The small molecule below binds the protein below.
Small molecule (SMILES): COc1cc(-c2ccc(=O)[nH]n2)ccc1OC(F)F

Binding-site contacts:
Ligand atom C7 contacts residue TYR95 of chain 1.A at 3.3 Å (hydrophobic).
Ligand atom O1 contacts residue HIS100 of chain 1.A at 3.1 Å (h-bond).
Ligand atom C19 contacts residue ILE272 of chain 1.A at 3.8 Å (hydrophobic).
Ligand atom C19 contacts residue ASN257 of chain 1.A at 3.5 Å.
Ligand atom N3 contacts residue HIS96 of chain 1.A at 2.5 Å (h-bond).
Ligand atom O18 contacts residue GLN305 of chain 1.A at 3.3 Å (h-bond).
Ligand atom F16 contacts residue PHE308 of chain 1.A at 3.6 Å.
Ligand atom O1 contacts residue ZN1 of chain 1.C at 2.2 Å.
Ligand atom C5 contacts residue TYR95 of chain 1.A at 3.8 Å (hydrophobic).
Ligand atom C14 contacts residue GLN305 of chain 1.A at 3.2 Å.
Ligand atom C14 contacts residue PHE308 of chain 1.A at 3.6 Å (hydrophobic).
Ligand atom C7 contacts residue HIS100 of chain 1.A at 3.7 Å.
Ligand atom O1 contacts residue ASP254 of chain 1.A at 3.1 Å (salt-bridge).
Ligand atom C7 contacts residue ASP254 of chain 1.A at 3.2 Å.
Ligand atom N4 contacts residue ILE272 of chain 1.A at 3.8 Å.
Ligand atom C12 contacts residue PHE276 of chain 1.A at 3.8 Å (hydrophobic).
Ligand atom F17 contacts residue GLN305 of chain 1.A at 3.2 Å.
Ligand atom C11 contacts residue PHE308 of chain 1.A at 3.7 Å (hydrophobic).
Ligand atom N4 contacts residue HIS96 of chain 1.A at 3.4 Å (h-bond).
Ligand atom C2 contacts residue HIS100 of chain 1.A at 3.8 Å.
Ligand atom O15 contacts residue PHE308 of chain 1.A at 3.7 Å.
Ligand atom O1 contacts residue HIS96 of chain 1.A at 3.2 Å (h-bond).
Ligand atom N3 contacts residue TYR95 of chain 1.A at 3.5 Å.
Ligand atom C2 contacts residue TYR95 of chain 1.A at 3.5 Å (hydrophobic).
Ligand atom C2 contacts residue ZN1 of chain 1.C at 3.2 Å.
Ligand atom F17 contacts residue MET293 of chain 1.A at 3.2 Å.
Ligand atom N4 contacts residue TYR95 of chain 1.A at 3.8 Å.
Ligand atom C6 contacts residue TYR95 of chain 1.A at 3.2 Å (hydrophobic).
Ligand atom O18 contacts residue PHE308 of chain 1.A at 3.5 Å.
Ligand atom C10 contacts residue PHE308 of chain 1.A at 3.4 Å (hydrophobic).
Ligand atom O1 contacts residue ASP137 of chain 1.A at 3.1 Å (salt-bridge).
Ligand atom C2 contacts residue ASP254 of chain 1.A at 3.6 Å.
Ligand atom O15 contacts residue GLN305 of chain 1.A at 2.9 Å (h-bond).
Ligand atom C2 contacts residue HIS96 of chain 1.A at 3.2 Å.
Ligand atom O18 contacts residue ILE272 of chain 1.A at 3.7 Å.
Ligand atom C6 contacts residue LEU255 of chain 1.A at 3.8 Å (hydrophobic).
Ligand atom C7 contacts residue ZN1 of chain 1.C at 3.8 Å.
Ligand atom F16 contacts residue MET293 of chain 1.A at 3.6 Å.
Ligand atom C10 contacts residue ILE272 of chain 1.A at 3.8 Å (hydrophobic).
Ligand atom C6 contacts residue ASP254 of chain 1.A at 3.5 Å.

Sequence of chain 1.A:
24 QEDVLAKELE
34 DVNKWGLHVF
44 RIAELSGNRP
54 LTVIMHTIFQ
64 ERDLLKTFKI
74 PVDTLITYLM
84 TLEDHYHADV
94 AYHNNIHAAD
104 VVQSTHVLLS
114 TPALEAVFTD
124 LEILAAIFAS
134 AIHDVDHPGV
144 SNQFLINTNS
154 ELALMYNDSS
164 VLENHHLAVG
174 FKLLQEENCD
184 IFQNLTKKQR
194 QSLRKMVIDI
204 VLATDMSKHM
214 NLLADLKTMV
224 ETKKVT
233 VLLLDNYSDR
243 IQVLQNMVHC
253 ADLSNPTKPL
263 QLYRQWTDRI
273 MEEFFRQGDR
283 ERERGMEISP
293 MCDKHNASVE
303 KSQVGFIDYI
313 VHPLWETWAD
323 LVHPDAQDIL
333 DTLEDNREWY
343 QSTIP